The protein below binds the small molecule below.
Small molecule (SMILES): C[C@H](O)[C@H](N)[C@@H]1O[C@](O)(C(=O)O)C[C@H](O)[C@@H]1N

Sequence of chain 1.O:
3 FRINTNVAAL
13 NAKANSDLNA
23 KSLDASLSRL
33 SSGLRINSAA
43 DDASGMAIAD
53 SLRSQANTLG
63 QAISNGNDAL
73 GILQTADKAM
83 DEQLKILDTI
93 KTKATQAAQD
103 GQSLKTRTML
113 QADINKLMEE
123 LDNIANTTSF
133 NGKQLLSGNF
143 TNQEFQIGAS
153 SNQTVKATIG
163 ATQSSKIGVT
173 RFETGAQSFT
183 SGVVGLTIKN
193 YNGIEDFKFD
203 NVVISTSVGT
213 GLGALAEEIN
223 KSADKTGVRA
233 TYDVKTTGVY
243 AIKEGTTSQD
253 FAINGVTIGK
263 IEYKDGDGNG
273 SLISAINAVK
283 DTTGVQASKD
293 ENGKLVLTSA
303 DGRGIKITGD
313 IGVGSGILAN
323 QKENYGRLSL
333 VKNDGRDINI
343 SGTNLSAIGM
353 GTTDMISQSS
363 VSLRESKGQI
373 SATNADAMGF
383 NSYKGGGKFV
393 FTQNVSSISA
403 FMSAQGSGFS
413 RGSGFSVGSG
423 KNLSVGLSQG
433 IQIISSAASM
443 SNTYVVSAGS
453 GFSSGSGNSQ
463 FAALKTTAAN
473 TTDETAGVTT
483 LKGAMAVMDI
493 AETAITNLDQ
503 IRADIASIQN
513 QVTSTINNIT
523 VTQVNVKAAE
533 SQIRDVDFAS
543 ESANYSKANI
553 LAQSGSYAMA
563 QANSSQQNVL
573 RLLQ

Binding-site contacts:
Ligand atom C2 contacts residue GLY344 of chain 1.O at 4.3 Å.
Ligand atom O1A contacts residue GLY344 of chain 1.O at 4.2 Å.
Ligand atom C1 contacts residue SER343 of chain 1.O at 2.1 Å.
Ligand atom C1 contacts residue LYS191 of chain 1.O at 4.3 Å.
Ligand atom C2 contacts residue SER343 of chain 1.O at 1.5 Å.
Ligand atom O1B contacts residue LYS191 of chain 1.O at 4.5 Å.
Ligand atom C6 contacts residue SER343 of chain 1.O at 3.4 Å.
Ligand atom O8 contacts residue SER343 of chain 1.O at 4.1 Å.
Ligand atom C4 contacts residue SER343 of chain 1.O at 3.7 Å.
Ligand atom C8 contacts residue SER343 of chain 1.O at 4.5 Å.
Ligand atom O6 contacts residue SER343 of chain 1.O at 2.2 Å (h-bond).
Ligand atom C5 contacts residue SER343 of chain 1.O at 4.1 Å.
Ligand atom O1A contacts residue SER343 of chain 1.O at 2.3 Å (h-bond).
Ligand atom C3 contacts residue GLY344 of chain 1.O at 4.0 Å.
Ligand atom O1A contacts residue LYS191 of chain 1.O at 4.1 Å.
Ligand atom O1B contacts residue SER343 of chain 1.O at 3.2 Å (h-bond).
Ligand atom C3 contacts residue SER343 of chain 1.O at 2.8 Å.